Binding-site contacts:
Ligand atom C6 contacts residue LYS281 of chain 1.A at 3.9 Å.
Ligand atom C2 contacts residue ARG159 of chain 1.A at 3.8 Å.
Ligand atom O6A contacts residue LYS281 of chain 1.A at 2.7 Å (salt-bridge).
Ligand atom O3 contacts residue ARG159 of chain 1.A at 2.9 Å (salt-bridge).
Ligand atom O4 contacts residue LYS281 of chain 1.A at 3.3 Å (salt-bridge).
Ligand atom C2 contacts residue GLU392 of chain 1.A at 3.4 Å.
Ligand atom C7 contacts residue ASN201 of chain 1.A at 3.0 Å.
Ligand atom O2 contacts residue HIS527 of chain 1.A at 3.7 Å.
Ligand atom O2 contacts residue TYR393 of chain 1.A at 3.9 Å.
Ligand atom O6B contacts residue LYS359 of chain 1.A at 2.7 Å (salt-bridge).
Ligand atom O6B contacts residue ARG318 of chain 1.A at 2.6 Å (salt-bridge).
Ligand atom C6 contacts residue PHE320 of chain 1.A at 3.6 Å (hydrophobic).
Ligand atom C7 contacts residue ASN199 of chain 1.A at 3.8 Å.
Ligand atom C7 contacts residue VAL200 of chain 1.A at 3.6 Å (hydrophobic).
Ligand atom C1 contacts residue ASP364 of chain 1.A at 3.2 Å.
Ligand atom O5 contacts residue ASP364 of chain 1.A at 3.5 Å (salt-bridge).
Ligand atom C7 contacts residue GLU158 of chain 1.A at 3.3 Å.
Ligand atom O1 contacts residue ASP364 of chain 1.A at 3.2 Å (salt-bridge).
Ligand atom O5 contacts residue PHE320 of chain 1.A at 3.2 Å.
Ligand atom C5 contacts residue TRP150 of chain 1.A at 3.8 Å (hydrophobic).
Ligand atom O3 contacts residue GLU158 of chain 1.A at 2.8 Å (salt-bridge).
Ligand atom O4 contacts residue GLU158 of chain 1.A at 3.2 Å (salt-bridge).
Ligand atom O2 contacts residue ARG159 of chain 1.A at 3.0 Å (salt-bridge).
Ligand atom O1 contacts residue GOL1 of chain 1.F at 3.2 Å.
Ligand atom C5 contacts residue PHE320 of chain 1.A at 3.8 Å (hydrophobic).
Ligand atom O6B contacts residue PHE320 of chain 1.A at 3.9 Å.
Ligand atom C6 contacts residue LYS359 of chain 1.A at 3.5 Å.
Ligand atom O1 contacts residue PHE320 of chain 1.A at 3.7 Å.
Ligand atom C3 contacts residue GLU158 of chain 1.A at 3.6 Å.
Ligand atom O4 contacts residue ASN201 of chain 1.A at 3.0 Å (h-bond).
Ligand atom C6 contacts residue TRP150 of chain 1.A at 3.8 Å (hydrophobic).
Ligand atom O2 contacts residue GLU392 of chain 1.A at 2.5 Å (salt-bridge).
Ligand atom O6A contacts residue ARG318 of chain 1.A at 3.1 Å (salt-bridge).
Ligand atom C4 contacts residue TRP150 of chain 1.A at 3.7 Å (hydrophobic).
Ligand atom C6 contacts residue ARG318 of chain 1.A at 3.4 Å.
Ligand atom O6A contacts residue PHE320 of chain 1.A at 3.6 Å.
Ligand atom C5 contacts residue LYS359 of chain 1.A at 3.9 Å.
Ligand atom O5 contacts residue LYS359 of chain 1.A at 3.0 Å (salt-bridge).
Ligand atom C4 contacts residue GLU158 of chain 1.A at 3.9 Å.
Ligand atom O6B contacts residue TRP150 of chain 1.A at 3.4 Å.

The protein below binds the small molecule below.
Small molecule (SMILES): CO[C@H]1[C@H](O)[C@@H](O)[C@@H](O)O[C@@H]1C(=O)O

Sequence of chain 1.A:
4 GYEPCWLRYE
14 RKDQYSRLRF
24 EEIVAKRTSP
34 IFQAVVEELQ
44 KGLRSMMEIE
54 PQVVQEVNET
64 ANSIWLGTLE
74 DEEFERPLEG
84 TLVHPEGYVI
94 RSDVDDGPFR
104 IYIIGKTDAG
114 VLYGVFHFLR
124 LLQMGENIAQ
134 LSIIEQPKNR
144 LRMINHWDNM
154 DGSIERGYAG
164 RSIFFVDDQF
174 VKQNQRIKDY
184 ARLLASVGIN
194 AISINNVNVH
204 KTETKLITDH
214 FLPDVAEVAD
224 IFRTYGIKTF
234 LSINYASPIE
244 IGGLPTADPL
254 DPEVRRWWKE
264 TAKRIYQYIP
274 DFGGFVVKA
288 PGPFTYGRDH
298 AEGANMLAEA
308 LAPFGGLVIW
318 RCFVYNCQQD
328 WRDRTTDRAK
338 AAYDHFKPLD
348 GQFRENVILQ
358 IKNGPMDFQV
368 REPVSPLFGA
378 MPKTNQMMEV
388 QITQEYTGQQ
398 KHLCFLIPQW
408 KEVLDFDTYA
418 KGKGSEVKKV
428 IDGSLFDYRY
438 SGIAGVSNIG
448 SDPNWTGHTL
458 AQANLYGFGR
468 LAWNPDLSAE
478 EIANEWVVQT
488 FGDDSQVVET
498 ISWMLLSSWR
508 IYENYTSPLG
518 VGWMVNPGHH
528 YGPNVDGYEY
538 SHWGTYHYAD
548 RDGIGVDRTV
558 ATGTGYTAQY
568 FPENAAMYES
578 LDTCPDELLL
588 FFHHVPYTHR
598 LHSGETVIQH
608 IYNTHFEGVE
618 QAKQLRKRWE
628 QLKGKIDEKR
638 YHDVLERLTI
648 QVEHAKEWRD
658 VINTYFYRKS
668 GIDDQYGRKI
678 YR